This protein binds this small molecule.
Small molecule (SMILES): CC(=O)N[C@@H]1[C@@H](O)[C@H](O)[C@@H](CO)O[C@H]1O

Sequence of chain 1.A:
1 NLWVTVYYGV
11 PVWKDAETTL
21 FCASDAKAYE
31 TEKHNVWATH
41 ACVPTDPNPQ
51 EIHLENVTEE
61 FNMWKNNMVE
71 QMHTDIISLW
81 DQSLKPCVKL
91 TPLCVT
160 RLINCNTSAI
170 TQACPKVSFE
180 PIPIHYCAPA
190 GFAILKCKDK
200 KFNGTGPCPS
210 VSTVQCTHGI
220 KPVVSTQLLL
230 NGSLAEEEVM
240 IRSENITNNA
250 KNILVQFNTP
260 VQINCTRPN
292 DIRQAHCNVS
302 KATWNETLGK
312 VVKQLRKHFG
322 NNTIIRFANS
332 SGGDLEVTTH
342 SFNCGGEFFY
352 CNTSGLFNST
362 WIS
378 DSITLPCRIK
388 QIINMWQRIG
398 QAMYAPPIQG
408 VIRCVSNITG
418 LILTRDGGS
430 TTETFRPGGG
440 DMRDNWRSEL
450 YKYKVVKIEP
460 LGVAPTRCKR

Binding-site contacts:
Ligand atom C8 contacts residue ASN306 of chain 1.A at 4.4 Å.
Ligand atom C7 contacts residue ASN306 of chain 1.A at 3.3 Å.
Ligand atom C4 contacts residue ASN306 of chain 1.A at 4.2 Å.
Ligand atom C5 contacts residue ASN306 of chain 1.A at 3.7 Å.
Ligand atom N2 contacts residue ASN306 of chain 1.A at 2.9 Å (h-bond).
Ligand atom O7 contacts residue ASN306 of chain 1.A at 3.4 Å (h-bond).
Ligand atom O5 contacts residue ASN306 of chain 1.A at 2.4 Å (h-bond).
Ligand atom C3 contacts residue ASN306 of chain 1.A at 3.8 Å.
Ligand atom C2 contacts residue ASN306 of chain 1.A at 2.5 Å.
Ligand atom C8 contacts residue LYS302 of chain 1.A at 4.0 Å.
Ligand atom C1 contacts residue ASN306 of chain 1.A at 1.4 Å.
Ligand atom C5 contacts residue TRP362 of chain 1.A at 4.4 Å (hydrophobic).